Sequence of chain 1.F:
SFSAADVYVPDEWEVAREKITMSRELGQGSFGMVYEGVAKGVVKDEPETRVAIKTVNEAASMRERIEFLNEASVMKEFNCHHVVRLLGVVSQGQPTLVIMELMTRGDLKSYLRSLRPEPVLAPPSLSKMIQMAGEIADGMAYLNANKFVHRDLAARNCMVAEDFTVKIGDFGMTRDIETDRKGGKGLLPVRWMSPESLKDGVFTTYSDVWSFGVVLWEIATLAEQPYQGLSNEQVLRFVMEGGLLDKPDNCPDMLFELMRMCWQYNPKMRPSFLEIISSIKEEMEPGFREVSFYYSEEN

Binding-site contacts:
Ligand atom C32 contacts residue MET101 of chain 1.F at 3.7 Å (hydrophobic).
Ligand atom O11 contacts residue LEU27 of chain 1.F at 3.4 Å.
Ligand atom O12 contacts residue LEU27 of chain 1.F at 3.5 Å.
Ligand atom N27 contacts residue SER31 of chain 1.F at 3.3 Å (h-bond).
Ligand atom N27 contacts residue PHE69 of chain 1.F at 3.7 Å.
Ligand atom N7 contacts residue MET104 of chain 1.F at 2.8 Å (h-bond).
Ligand atom C28 contacts residue LYS55 of chain 1.F at 3.7 Å.
Ligand atom C13 contacts residue THR105 of chain 1.F at 3.2 Å.
Ligand atom C4 contacts residue MET164 of chain 1.F at 3.5 Å (hydrophobic).
Ligand atom CL24 contacts residue LYS55 of chain 1.F at 3.4 Å.
Ligand atom C22 contacts residue MET101 of chain 1.F at 3.6 Å (hydrophobic).
Ligand atom S25 contacts residue LYS55 of chain 1.F at 3.5 Å.
Ligand atom C8 contacts residue MET164 of chain 1.F at 3.8 Å (hydrophobic).
Ligand atom N7 contacts residue MET164 of chain 1.F at 3.5 Å.
Ligand atom C29 contacts residue GLU72 of chain 1.F at 3.5 Å.
Ligand atom C8 contacts residue ALA53 of chain 1.F at 3.7 Å (hydrophobic).
Ligand atom C23 contacts residue VAL35 of chain 1.F at 3.4 Å (hydrophobic).
Ligand atom N33 contacts residue MET101 of chain 1.F at 3.1 Å.
Ligand atom C36 contacts residue THR105 of chain 1.F at 3.7 Å.
Ligand atom C14 contacts residue THR105 of chain 1.F at 3.5 Å.
Ligand atom C15 contacts residue THR105 of chain 1.F at 3.5 Å.
Ligand atom C28 contacts residue SER31 of chain 1.F at 2.9 Å.
Ligand atom CL24 contacts residue ALA53 of chain 1.F at 3.6 Å.
Ligand atom C16 contacts residue LEU27 of chain 1.F at 3.5 Å (hydrophobic).
Ligand atom C8 contacts residue MET104 of chain 1.F at 3.3 Å (hydrophobic).
Ligand atom N27 contacts residue LYS55 of chain 1.F at 2.9 Å (salt-bridge).
Ligand atom C23 contacts residue ALA53 of chain 1.F at 3.5 Å (hydrophobic).
Ligand atom C8 contacts residue GLU102 of chain 1.F at 3.3 Å.
Ligand atom C18 contacts residue VAL35 of chain 1.F at 3.8 Å (hydrophobic).
Ligand atom C1 contacts residue LEU27 of chain 1.F at 3.8 Å (hydrophobic).
Ligand atom CL24 contacts residue VAL99 of chain 1.F at 3.4 Å.
Ligand atom C9 contacts residue ALA53 of chain 1.F at 3.6 Å (hydrophobic).
Ligand atom C31 contacts residue MET101 of chain 1.F at 3.7 Å (hydrophobic).
Ligand atom N7 contacts residue LEU103 of chain 1.F at 3.6 Å.
Ligand atom C4 contacts residue MET104 of chain 1.F at 3.7 Å (hydrophobic).
Ligand atom C21 contacts residue LYS55 of chain 1.F at 3.7 Å.
Ligand atom C31 contacts residue MET76 of chain 1.F at 3.6 Å (hydrophobic).
Ligand atom CL24 contacts residue MET101 of chain 1.F at 3.4 Å.
Ligand atom S25 contacts residue VAL99 of chain 1.F at 3.8 Å.
Ligand atom C3 contacts residue MET104 of chain 1.F at 3.1 Å (hydrophobic).

The protein below binds the small molecule below.
Small molecule (SMILES): COc1cc2c(Nc3ccc(Sc4nccn4C)c(Cl)c3)c(C#N)cnc2cc1OCCCN(C)CCO